This protein binds this small molecule.
Small molecule (SMILES): COc1cc(-c2cncc(-c3ccc(C4CCN(C)CC4)cc3)c2C)cc(OC)c1OC

Sequence of chain 1.A:
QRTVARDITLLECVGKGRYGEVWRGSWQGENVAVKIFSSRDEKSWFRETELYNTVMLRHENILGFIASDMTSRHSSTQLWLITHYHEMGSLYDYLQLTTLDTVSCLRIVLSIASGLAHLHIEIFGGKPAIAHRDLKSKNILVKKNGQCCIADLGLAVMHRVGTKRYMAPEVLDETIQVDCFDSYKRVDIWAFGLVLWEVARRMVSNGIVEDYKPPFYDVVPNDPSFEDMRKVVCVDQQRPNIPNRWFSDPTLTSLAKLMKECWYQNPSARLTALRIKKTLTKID

Binding-site contacts:
Ligand atom C22 contacts residue VAL16 of chain 1.A at 3.5 Å (hydrophobic).
Ligand atom C16 contacts residue VAL16 of chain 1.A at 3.9 Å (hydrophobic).
Ligand atom C22 contacts residue TYR87 of chain 1.A at 3.1 Å (hydrophobic).
Ligand atom C09 contacts residue TYR87 of chain 1.A at 3.6 Å (hydrophobic).
Ligand atom C32 contacts residue ASP156 of chain 1.A at 3.7 Å.
Ligand atom C29 contacts residue ALA155 of chain 1.A at 3.9 Å (hydrophobic).
Ligand atom O28 contacts residue ALA155 of chain 1.A at 3.9 Å.
Ligand atom C29 contacts residue ASN143 of chain 1.A at 3.5 Å.
Ligand atom C23 contacts residue TYR87 of chain 1.A at 3.0 Å (hydrophobic).
Ligand atom C14 contacts residue VAL16 of chain 1.A at 3.8 Å (hydrophobic).
Ligand atom C06 contacts residue LEU145 of chain 1.A at 3.5 Å (hydrophobic).
Ligand atom C25 contacts residue VAL24 of chain 1.A at 3.7 Å (hydrophobic).
Ligand atom C29 contacts residue LYS142 of chain 1.A at 3.4 Å.
Ligand atom N08 contacts residue HIS88 of chain 1.A at 2.9 Å (h-bond).
Ligand atom N08 contacts residue HIS86 of chain 1.A at 3.9 Å.
Ligand atom C01 contacts residue LEU83 of chain 1.A at 3.4 Å (hydrophobic).
Ligand atom C10 contacts residue LEU145 of chain 1.A at 3.6 Å (hydrophobic).
Ligand atom C23 contacts residue HIS88 of chain 1.A at 3.8 Å.
Ligand atom C13 contacts residue GLY91 of chain 1.A at 3.6 Å.
Ligand atom C01 contacts residue LYS37 of chain 1.A at 3.5 Å.
Ligand atom C24 contacts residue LEU145 of chain 1.A at 3.6 Å (hydrophobic).
Ligand atom C07 contacts residue HIS86 of chain 1.A at 3.8 Å.
Ligand atom C04 contacts residue THR85 of chain 1.A at 3.9 Å.
Ligand atom N08 contacts residue LEU145 of chain 1.A at 3.6 Å.
Ligand atom C04 contacts residue ALA35 of chain 1.A at 3.8 Å (hydrophobic).
Ligand atom C09 contacts residue HIS88 of chain 1.A at 3.2 Å.
Ligand atom C11 contacts residue VAL16 of chain 1.A at 3.7 Å (hydrophobic).
Ligand atom C04 contacts residue VAL24 of chain 1.A at 3.9 Å (hydrophobic).
Ligand atom O02 contacts residue LYS37 of chain 1.A at 3.5 Å.
Ligand atom C07 contacts residue ALA35 of chain 1.A at 3.6 Å (hydrophobic).
Ligand atom C12 contacts residue GLY91 of chain 1.A at 3.5 Å.
Ligand atom C13 contacts residue VAL16 of chain 1.A at 3.9 Å (hydrophobic).
Ligand atom C07 contacts residue LEU145 of chain 1.A at 3.5 Å (hydrophobic).
Ligand atom C01 contacts residue ALA35 of chain 1.A at 3.6 Å (hydrophobic).
Ligand atom C01 contacts residue THR85 of chain 1.A at 3.5 Å.
Ligand atom O31 contacts residue LYS37 of chain 1.A at 3.5 Å.
Ligand atom N08 contacts residue TYR87 of chain 1.A at 3.6 Å.
Ligand atom C09 contacts residue LEU145 of chain 1.A at 3.7 Å (hydrophobic).
Ligand atom C26 contacts residue LEU145 of chain 1.A at 3.9 Å (hydrophobic).
Ligand atom C23 contacts residue VAL16 of chain 1.A at 3.7 Å (hydrophobic).